Binding-site contacts:
Ligand atom N2 contacts residue ASN602 of chain 1.A at 2.6 Å (h-bond).
Ligand atom O7 contacts residue ASN602 of chain 1.A at 3.4 Å (h-bond).
Ligand atom O5 contacts residue ASN602 of chain 1.A at 2.5 Å (h-bond).
Ligand atom C2 contacts residue ASN602 of chain 1.A at 2.5 Å.
Ligand atom C7 contacts residue ASN602 of chain 1.A at 3.1 Å.
Ligand atom C1 contacts residue ASN602 of chain 1.A at 1.7 Å.
Ligand atom C5 contacts residue ASN602 of chain 1.A at 4.0 Å.
Ligand atom C8 contacts residue ASN602 of chain 1.A at 4.0 Å.
Ligand atom C3 contacts residue ASN602 of chain 1.A at 3.9 Å.

Sequence of chain 1.A:
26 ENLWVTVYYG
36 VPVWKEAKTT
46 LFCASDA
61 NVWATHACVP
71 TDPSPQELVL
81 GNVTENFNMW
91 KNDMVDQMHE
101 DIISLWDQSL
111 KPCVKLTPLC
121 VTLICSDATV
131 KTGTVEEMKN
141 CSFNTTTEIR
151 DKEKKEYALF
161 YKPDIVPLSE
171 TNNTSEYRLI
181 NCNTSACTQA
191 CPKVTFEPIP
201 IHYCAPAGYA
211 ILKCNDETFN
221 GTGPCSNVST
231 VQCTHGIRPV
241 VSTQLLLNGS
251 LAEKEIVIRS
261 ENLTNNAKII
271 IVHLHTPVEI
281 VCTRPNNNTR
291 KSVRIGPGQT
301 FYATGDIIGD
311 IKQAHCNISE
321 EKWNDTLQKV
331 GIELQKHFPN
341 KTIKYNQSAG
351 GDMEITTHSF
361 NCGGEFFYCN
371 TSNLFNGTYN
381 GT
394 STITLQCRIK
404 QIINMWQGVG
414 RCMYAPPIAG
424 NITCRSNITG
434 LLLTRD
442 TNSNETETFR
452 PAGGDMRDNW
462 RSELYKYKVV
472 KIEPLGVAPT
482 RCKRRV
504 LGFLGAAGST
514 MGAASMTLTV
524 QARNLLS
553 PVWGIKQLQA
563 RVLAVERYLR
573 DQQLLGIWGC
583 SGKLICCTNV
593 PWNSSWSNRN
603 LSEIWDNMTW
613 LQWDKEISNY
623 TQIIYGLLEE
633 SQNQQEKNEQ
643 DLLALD

This protein binds this small molecule.
Small molecule (SMILES): CC(=O)N[C@@H]1[C@@H](O)[C@H](O)[C@@H](CO)O[C@H]1O